Binding-site contacts:
Ligand atom C1' contacts residue PO41 of chain 2.E at 3.3 Å.
Ligand atom O5' contacts residue PHE159 of chain 2.A at 3.4 Å.
Ligand atom N3 contacts residue MET180 of chain 2.A at 3.4 Å.
Ligand atom N7 contacts residue GLY92 of chain 2.A at 3.5 Å (h-bond).
Ligand atom O5' contacts residue HIS4 of chain 2.C at 2.7 Å (h-bond).
Ligand atom N3 contacts residue GLU179 of chain 2.A at 3.5 Å.
Ligand atom C2 contacts residue VAL178 of chain 2.A at 3.7 Å (hydrophobic).
Ligand atom C4 contacts residue VAL178 of chain 2.A at 3.6 Å (hydrophobic).
Ligand atom N8 contacts residue SER203 of chain 2.A at 3.7 Å.
Ligand atom N7 contacts residue ASP204 of chain 2.A at 2.9 Å (salt-bridge).
Ligand atom O3' contacts residue PO41 of chain 2.E at 2.6 Å (h-bond).
Ligand atom C6 contacts residue VAL178 of chain 2.A at 3.6 Å (hydrophobic).
Ligand atom C2' contacts residue GLU181 of chain 2.A at 3.7 Å.
Ligand atom O4' contacts residue ARG43 of chain 2.C at 3.6 Å.
Ligand atom N8 contacts residue SER90 of chain 2.A at 2.9 Å (h-bond).
Ligand atom C2 contacts residue MET180 of chain 2.A at 3.7 Å (hydrophobic).
Ligand atom N6 contacts residue ASP204 of chain 2.A at 2.8 Å (salt-bridge).
Ligand atom C3' contacts residue GLU181 of chain 2.A at 3.3 Å.
Ligand atom O4' contacts residue PO41 of chain 2.E at 3.1 Å (h-bond).
Ligand atom C9 contacts residue SER90 of chain 2.A at 3.4 Å.
Ligand atom C5' contacts residue HIS4 of chain 2.C at 3.4 Å.
Ligand atom C2' contacts residue MET180 of chain 2.A at 3.6 Å (hydrophobic).
Ligand atom O2' contacts residue MET180 of chain 2.A at 2.8 Å (h-bond).
Ligand atom N1 contacts residue VAL178 of chain 2.A at 3.6 Å.
Ligand atom O4' contacts residue SER90 of chain 2.A at 3.1 Å (h-bond).
Ligand atom C6 contacts residue PHE159 of chain 2.A at 3.7 Å (hydrophobic).
Ligand atom O3' contacts residue GLU181 of chain 2.A at 2.5 Å (salt-bridge).
Ligand atom O2' contacts residue GLU179 of chain 2.A at 3.2 Å.
Ligand atom C3' contacts residue PO41 of chain 2.E at 3.6 Å.
Ligand atom N3 contacts residue VAL178 of chain 2.A at 3.7 Å.
Ligand atom C2 contacts residue PHE159 of chain 2.A at 3.6 Å (hydrophobic).
Ligand atom N8 contacts residue CYS91 of chain 2.A at 3.6 Å.
Ligand atom O2' contacts residue GLU181 of chain 2.A at 2.5 Å (salt-bridge).
Ligand atom N6 contacts residue GLY92 of chain 2.A at 3.6 Å.
Ligand atom N7 contacts residue CYS91 of chain 2.A at 3.5 Å.
Ligand atom C1' contacts residue SER90 of chain 2.A at 3.2 Å.
Ligand atom C5 contacts residue VAL178 of chain 2.A at 3.5 Å (hydrophobic).
Ligand atom O2' contacts residue ARG87 of chain 2.A at 3.1 Å (salt-bridge).
Ligand atom C4' contacts residue PO41 of chain 2.E at 3.5 Å.
Ligand atom O2' contacts residue PO41 of chain 2.E at 3.4 Å (h-bond).

Sequence of chain 2.C:
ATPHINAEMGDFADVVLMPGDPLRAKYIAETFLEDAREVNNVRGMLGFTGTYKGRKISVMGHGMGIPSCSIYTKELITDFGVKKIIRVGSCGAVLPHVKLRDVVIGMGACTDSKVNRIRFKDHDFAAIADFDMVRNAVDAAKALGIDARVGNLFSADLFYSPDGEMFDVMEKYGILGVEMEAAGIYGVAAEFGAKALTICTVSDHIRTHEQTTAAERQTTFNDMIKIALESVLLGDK

Sequence of chain 2.A:
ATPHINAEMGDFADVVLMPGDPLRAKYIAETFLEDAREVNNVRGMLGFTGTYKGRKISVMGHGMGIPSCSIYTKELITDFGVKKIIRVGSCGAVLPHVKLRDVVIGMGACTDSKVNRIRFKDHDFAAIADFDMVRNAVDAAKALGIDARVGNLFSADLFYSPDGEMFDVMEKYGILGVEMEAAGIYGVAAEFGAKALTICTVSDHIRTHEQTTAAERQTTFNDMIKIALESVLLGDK

A protein and the small-molecule ligand that binds it are described below.
Small molecule (SMILES): Nc1ncnc2c([C@@H]3O[C@H](CO)[C@@H](O)[C@H]3O)n[nH]c12